Sequence of chain 2.A:
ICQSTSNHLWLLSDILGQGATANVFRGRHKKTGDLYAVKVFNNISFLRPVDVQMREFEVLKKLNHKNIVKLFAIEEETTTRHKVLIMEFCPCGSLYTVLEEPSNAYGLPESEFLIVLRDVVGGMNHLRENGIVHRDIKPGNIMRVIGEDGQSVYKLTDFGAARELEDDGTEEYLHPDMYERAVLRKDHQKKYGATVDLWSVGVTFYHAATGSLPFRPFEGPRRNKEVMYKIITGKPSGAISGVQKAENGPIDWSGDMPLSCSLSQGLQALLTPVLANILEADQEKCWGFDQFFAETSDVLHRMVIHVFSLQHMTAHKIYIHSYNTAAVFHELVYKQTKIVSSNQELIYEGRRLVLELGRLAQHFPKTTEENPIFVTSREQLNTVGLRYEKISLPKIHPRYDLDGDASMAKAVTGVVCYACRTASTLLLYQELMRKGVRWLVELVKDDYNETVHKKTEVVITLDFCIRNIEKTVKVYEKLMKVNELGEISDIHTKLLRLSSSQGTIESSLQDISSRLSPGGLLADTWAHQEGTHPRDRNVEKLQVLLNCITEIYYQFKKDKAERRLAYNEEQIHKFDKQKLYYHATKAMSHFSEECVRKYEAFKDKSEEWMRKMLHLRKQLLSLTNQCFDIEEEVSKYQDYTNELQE

Binding-site contacts:
Ligand atom C23 contacts residue MET143 of chain 2.A at 3.8 Å (hydrophobic).
Ligand atom O03 contacts residue THR97 of chain 2.A at 2.8 Å (h-bond).
Ligand atom N08 contacts residue PHE89 of chain 2.A at 3.5 Å.
Ligand atom C19 contacts residue MET143 of chain 2.A at 3.5 Å (hydrophobic).
Ligand atom C30 contacts residue ALA37 of chain 2.A at 3.6 Å (hydrophobic).
Ligand atom O04 contacts residue LYS39 of chain 2.A at 3.0 Å (salt-bridge).
Ligand atom C15 contacts residue TYR96 of chain 2.A at 3.8 Å (hydrophobic).
Ligand atom I01 contacts residue MET87 of chain 2.A at 3.6 Å.
Ligand atom C15 contacts residue SER94 of chain 2.A at 3.2 Å.
Ligand atom S02 contacts residue ASP158 of chain 2.A at 3.4 Å (salt-bridge).
Ligand atom N11 contacts residue CYS90 of chain 2.A at 3.0 Å (h-bond).
Ligand atom C33 contacts residue GLN18 of chain 2.A at 3.8 Å.
Ligand atom C33 contacts residue GLY19 of chain 2.A at 3.6 Å.
Ligand atom C23 contacts residue GLY140 of chain 2.A at 3.8 Å.
Ligand atom C31 contacts residue VAL24 of chain 2.A at 3.7 Å (hydrophobic).
Ligand atom C27 contacts residue CYS90 of chain 2.A at 3.6 Å (hydrophobic).
Ligand atom C30 contacts residue CYS90 of chain 2.A at 3.7 Å (hydrophobic).
Ligand atom O03 contacts residue SER94 of chain 2.A at 3.1 Å (h-bond).
Ligand atom C14 contacts residue LEU16 of chain 2.A at 3.7 Å (hydrophobic).
Ligand atom C22 contacts residue CYS90 of chain 2.A at 3.2 Å (hydrophobic).
Ligand atom C24 contacts residue GLY93 of chain 2.A at 3.7 Å.
Ligand atom C25 contacts residue CYS90 of chain 2.A at 3.2 Å (hydrophobic).
Ligand atom C34 contacts residue ALA22 of chain 2.A at 3.7 Å (hydrophobic).
Ligand atom N08 contacts residue MET143 of chain 2.A at 3.8 Å.
Ligand atom C27 contacts residue MET143 of chain 2.A at 3.4 Å (hydrophobic).
Ligand atom N07 contacts residue VAL24 of chain 2.A at 3.3 Å.
Ligand atom C25 contacts residue PRO91 of chain 2.A at 3.6 Å (hydrophobic).
Ligand atom I01 contacts residue LYS39 of chain 2.A at 3.6 Å.
Ligand atom C16 contacts residue THR97 of chain 2.A at 3.7 Å.
Ligand atom C32 contacts residue VAL24 of chain 2.A at 3.7 Å (hydrophobic).
Ligand atom N08 contacts residue CYS90 of chain 2.A at 2.6 Å (h-bond).
Ligand atom C25 contacts residue GLY93 of chain 2.A at 3.7 Å.
Ligand atom N10 contacts residue MET143 of chain 2.A at 3.6 Å.
Ligand atom C26 contacts residue VAL24 of chain 2.A at 3.8 Å (hydrophobic).
Ligand atom N06 contacts residue LEU16 of chain 2.A at 3.1 Å (h-bond).
Ligand atom O04 contacts residue THR157 of chain 2.A at 3.6 Å.
Ligand atom N11 contacts residue MET143 of chain 2.A at 3.7 Å.
Ligand atom C30 contacts residue GLU88 of chain 2.A at 3.4 Å.
Ligand atom C21 contacts residue GLY17 of chain 2.A at 3.7 Å.
Ligand atom S02 contacts residue LYS39 of chain 2.A at 3.6 Å.

The small molecule below binds the protein below.
Small molecule (SMILES): O=C(NCCCNc1nc(Nc2cccc(NC(=O)N3CCCC3)c2)ncc1I)c1cccs1